Binding-site contacts:
Ligand atom C3 contacts residue ASN63 of chain 1.A at 3.9 Å.
Ligand atom C4 contacts residue ASN63 of chain 1.A at 4.2 Å.
Ligand atom C1 contacts residue TYR94 of chain 1.A at 4.2 Å (hydrophobic).
Ligand atom C5 contacts residue TYR94 of chain 1.A at 4.2 Å (hydrophobic).
Ligand atom C7 contacts residue ASN63 of chain 1.A at 3.5 Å.
Ligand atom O6 contacts residue TYR94 of chain 1.A at 3.1 Å (h-bond).
Ligand atom O5 contacts residue TYR94 of chain 1.A at 3.2 Å (h-bond).
Ligand atom O5 contacts residue ASN63 of chain 1.A at 2.3 Å (h-bond).
Ligand atom C5 contacts residue ASN63 of chain 1.A at 3.6 Å.
Ligand atom C2 contacts residue ASN63 of chain 1.A at 2.6 Å.
Ligand atom C6 contacts residue TYR94 of chain 1.A at 4.0 Å (hydrophobic).
Ligand atom C8 contacts residue GLU62 of chain 1.A at 3.8 Å.
Ligand atom N2 contacts residue ASN63 of chain 1.A at 3.0 Å (h-bond).
Ligand atom O7 contacts residue ASN63 of chain 1.A at 3.5 Å (h-bond).
Ligand atom C1 contacts residue ASN63 of chain 1.A at 1.4 Å.

A small-molecule ligand and the protein it binds are described below.
Small molecule (SMILES): CC(=O)N[C@@H]1[C@@H](O)[C@H](O)[C@@H](CO)O[C@H]1O

Sequence of chain 1.A:
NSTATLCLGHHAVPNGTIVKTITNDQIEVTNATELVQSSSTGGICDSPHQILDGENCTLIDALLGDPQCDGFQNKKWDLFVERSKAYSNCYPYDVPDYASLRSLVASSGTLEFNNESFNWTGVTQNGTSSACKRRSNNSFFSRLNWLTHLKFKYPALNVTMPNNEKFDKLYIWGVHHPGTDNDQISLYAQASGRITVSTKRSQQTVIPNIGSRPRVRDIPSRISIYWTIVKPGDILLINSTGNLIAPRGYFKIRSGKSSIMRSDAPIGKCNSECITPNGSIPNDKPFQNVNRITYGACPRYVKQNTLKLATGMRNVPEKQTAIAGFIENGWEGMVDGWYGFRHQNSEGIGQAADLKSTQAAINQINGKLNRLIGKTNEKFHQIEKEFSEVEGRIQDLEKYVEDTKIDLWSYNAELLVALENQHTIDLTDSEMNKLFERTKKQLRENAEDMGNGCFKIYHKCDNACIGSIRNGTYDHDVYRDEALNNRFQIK